Binding-site contacts:
Ligand atom C8 contacts residue LYS62 of chain 1.E at 3.8 Å.
Ligand atom N2 contacts residue LYS62 of chain 1.E at 4.5 Å.
Ligand atom O5 contacts residue ASN63 of chain 1.E at 2.4 Å (h-bond).
Ligand atom N2 contacts residue ASN63 of chain 1.E at 2.9 Å (h-bond).
Ligand atom C5 contacts residue ASN63 of chain 1.E at 3.7 Å.
Ligand atom C2 contacts residue ASN63 of chain 1.E at 2.4 Å.
Ligand atom C4 contacts residue ASN63 of chain 1.E at 4.2 Å.
Ligand atom C1 contacts residue ASN63 of chain 1.E at 1.4 Å.
Ligand atom C3 contacts residue ASN63 of chain 1.E at 3.8 Å.
Ligand atom C7 contacts residue ASN63 of chain 1.E at 3.6 Å.
Ligand atom O7 contacts residue ASN63 of chain 1.E at 4.0 Å.

This protein binds this small molecule.
Small molecule (SMILES): CC(=O)N[C@H]1[C@H](O[C@H]2[C@H](O)[C@@H](NC(C)=O)CO[C@@H]2CO)O[C@H](CO)[C@@H](O)[C@@H]1O

Sequence of chain 1.E:
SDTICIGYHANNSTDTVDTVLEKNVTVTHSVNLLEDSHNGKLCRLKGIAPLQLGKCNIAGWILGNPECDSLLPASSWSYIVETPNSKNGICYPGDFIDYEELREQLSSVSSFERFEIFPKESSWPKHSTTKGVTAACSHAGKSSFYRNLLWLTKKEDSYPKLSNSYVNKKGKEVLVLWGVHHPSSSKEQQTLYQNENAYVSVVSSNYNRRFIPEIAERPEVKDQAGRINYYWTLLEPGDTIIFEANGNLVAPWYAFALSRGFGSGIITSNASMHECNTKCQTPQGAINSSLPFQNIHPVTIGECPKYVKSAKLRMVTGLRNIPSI